The small molecule below binds the protein below.
Small molecule (SMILES): OC[C@H]1O[C@H](O[C@H]2[C@H](O)[C@@H](O)[C@@H](O)O[C@@H]2CO)[C@H](O)[C@@H](O)[C@@H]1O

Sequence of chain 1.B:
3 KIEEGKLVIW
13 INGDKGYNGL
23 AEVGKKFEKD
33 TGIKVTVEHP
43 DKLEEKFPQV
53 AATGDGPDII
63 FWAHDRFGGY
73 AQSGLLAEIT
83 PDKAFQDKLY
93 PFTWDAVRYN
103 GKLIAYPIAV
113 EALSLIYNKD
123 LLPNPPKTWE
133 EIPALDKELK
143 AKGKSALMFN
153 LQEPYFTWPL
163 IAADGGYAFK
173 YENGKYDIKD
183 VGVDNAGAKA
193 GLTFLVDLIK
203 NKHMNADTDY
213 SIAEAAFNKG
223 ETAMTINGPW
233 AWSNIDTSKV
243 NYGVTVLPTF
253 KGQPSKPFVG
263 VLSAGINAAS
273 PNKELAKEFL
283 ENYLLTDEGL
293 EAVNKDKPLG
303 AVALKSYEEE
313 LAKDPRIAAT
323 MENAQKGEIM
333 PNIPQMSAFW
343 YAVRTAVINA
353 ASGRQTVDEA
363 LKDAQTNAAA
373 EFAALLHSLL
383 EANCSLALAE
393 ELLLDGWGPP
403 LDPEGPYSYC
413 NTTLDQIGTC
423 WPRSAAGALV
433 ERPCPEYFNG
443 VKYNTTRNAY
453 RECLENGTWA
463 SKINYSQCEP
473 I

Binding-site contacts:
Ligand atom O2 contacts residue TRP64 of chain 1.B at 3.1 Å (h-bond).
Ligand atom C2 contacts residue ASP67 of chain 1.B at 3.3 Å.
Ligand atom C1 contacts residue TYR157 of chain 1.B at 3.6 Å (hydrophobic).
Ligand atom C3 contacts residue ARG68 of chain 1.B at 3.8 Å.
Ligand atom C6 contacts residue TYR157 of chain 1.B at 3.8 Å (hydrophobic).
Ligand atom O3 contacts residue ALA65 of chain 1.B at 3.2 Å.
Ligand atom O6 contacts residue GLU155 of chain 1.B at 2.7 Å (salt-bridge).
Ligand atom O6 contacts residue TYR157 of chain 1.B at 3.2 Å (h-bond).
Ligand atom O3 contacts residue ARG68 of chain 1.B at 2.7 Å (salt-bridge).
Ligand atom C6 contacts residue TRP342 of chain 1.B at 3.7 Å (hydrophobic).
Ligand atom O2 contacts residue ASP67 of chain 1.B at 2.5 Å (salt-bridge).
Ligand atom C1 contacts residue ASP16 of chain 1.B at 3.6 Å.
Ligand atom C6 contacts residue PRO156 of chain 1.B at 3.8 Å (hydrophobic).
Ligand atom C4 contacts residue ARG68 of chain 1.B at 3.5 Å.
Ligand atom O3 contacts residue TRP342 of chain 1.B at 3.9 Å.
Ligand atom O6 contacts residue PRO156 of chain 1.B at 3.3 Å.
Ligand atom O4 contacts residue ARG346 of chain 1.B at 3.5 Å (salt-bridge).
Ligand atom O2 contacts residue LYS17 of chain 1.B at 3.2 Å (salt-bridge).
Ligand atom O3 contacts residue GLU113 of chain 1.B at 3.8 Å.
Ligand atom O2 contacts residue GLU113 of chain 1.B at 2.9 Å (salt-bridge).
Ligand atom C6 contacts residue GLU155 of chain 1.B at 3.2 Å.
Ligand atom C5 contacts residue GLU155 of chain 1.B at 3.9 Å.
Ligand atom C4 contacts residue TRP342 of chain 1.B at 3.8 Å (hydrophobic).
Ligand atom O4 contacts residue ARG68 of chain 1.B at 2.7 Å (salt-bridge).
Ligand atom O1 contacts residue LYS17 of chain 1.B at 3.2 Å (salt-bridge).
Ligand atom C2 contacts residue LYS17 of chain 1.B at 4.0 Å.
Ligand atom C1 contacts residue LYS17 of chain 1.B at 3.6 Å.
Ligand atom O1 contacts residue ASP16 of chain 1.B at 3.4 Å (salt-bridge).
Ligand atom O2 contacts residue ALA65 of chain 1.B at 3.5 Å.
Ligand atom O5 contacts residue TYR157 of chain 1.B at 3.4 Å.
Ligand atom O3 contacts residue ASP67 of chain 1.B at 2.8 Å (salt-bridge).
Ligand atom C3 contacts residue TRP64 of chain 1.B at 3.6 Å (hydrophobic).
Ligand atom O6 contacts residue ARG346 of chain 1.B at 3.9 Å.
Ligand atom C4 contacts residue TYR157 of chain 1.B at 4.0 Å (hydrophobic).
Ligand atom C6 contacts residue ARG346 of chain 1.B at 3.5 Å.
Ligand atom C3 contacts residue ASP67 of chain 1.B at 3.6 Å.
Ligand atom C2 contacts residue TRP64 of chain 1.B at 3.9 Å (hydrophobic).
Ligand atom C2 contacts residue GLU113 of chain 1.B at 3.7 Å.
Ligand atom O1 contacts residue ASN14 of chain 1.B at 3.0 Å (h-bond).
Ligand atom O3 contacts residue TRP64 of chain 1.B at 3.5 Å (h-bond).